The protein below binds the small molecule below.
Small molecule (SMILES): OC[C@H]1O[C@@](CO)(O[C@H]2O[C@H](CO)[C@@H](O)[C@H](O)[C@H]2O)[C@@H](O)[C@@H]1O

Binding-site contacts:
Ligand atom O5 contacts residue TRP317 of chain 1.B at 3.8 Å.
Ligand atom O2 contacts residue GLN226 of chain 1.B at 4.0 Å.
Ligand atom C6 contacts residue TRP317 of chain 1.B at 3.7 Å (hydrophobic).
Ligand atom O1 contacts residue TRP317 of chain 1.B at 4.1 Å.
Ligand atom C6 contacts residue TYR386 of chain 1.B at 3.8 Å (hydrophobic).
Ligand atom O5 contacts residue PRO382 of chain 1.B at 4.4 Å.
Ligand atom C3 contacts residue GLN226 of chain 1.B at 4.1 Å.
Ligand atom C4 contacts residue PRO382 of chain 1.B at 4.1 Å (hydrophobic).
Ligand atom O6 contacts residue TYR386 of chain 1.B at 4.3 Å.
Ligand atom O2 contacts residue TRP317 of chain 1.B at 3.7 Å.
Ligand atom C3 contacts residue LYS151 of chain 1.B at 4.3 Å.
Ligand atom O1 contacts residue PRO228 of chain 1.B at 3.6 Å.
Ligand atom O6 contacts residue GLU384 of chain 1.B at 3.7 Å.
Ligand atom O1 contacts residue GLN226 of chain 1.B at 4.5 Å.
Ligand atom O6 contacts residue TRP317 of chain 1.B at 3.4 Å.
Ligand atom C2 contacts residue PRO382 of chain 1.B at 4.1 Å (hydrophobic).
Ligand atom C4 contacts residue LYS151 of chain 1.B at 3.6 Å.
Ligand atom C1 contacts residue GLN226 of chain 1.B at 3.6 Å.
Ligand atom O6 contacts residue PRO382 of chain 1.B at 3.7 Å.
Ligand atom C1 contacts residue TRP317 of chain 1.B at 3.6 Å (hydrophobic).
Ligand atom C5 contacts residue TRP317 of chain 1.B at 4.0 Å (hydrophobic).
Ligand atom C2 contacts residue GLN226 of chain 1.B at 4.4 Å.
Ligand atom C2 contacts residue TRP317 of chain 1.B at 3.7 Å (hydrophobic).
Ligand atom C1 contacts residue TRP317 of chain 1.B at 3.8 Å (hydrophobic).
Ligand atom C6 contacts residue GLU384 of chain 1.B at 4.3 Å.
Ligand atom O3 contacts residue GLN226 of chain 1.B at 4.3 Å.
Ligand atom C2 contacts residue GLN226 of chain 1.B at 3.9 Å.
Ligand atom O3 contacts residue PRO382 of chain 1.B at 3.7 Å.
Ligand atom O3 contacts residue GLN226 of chain 1.B at 4.3 Å.
Ligand atom O4 contacts residue LYS151 of chain 1.B at 2.7 Å (salt-bridge).
Ligand atom O2 contacts residue GLN226 of chain 1.B at 2.8 Å (h-bond).
Ligand atom O3 contacts residue LYS151 of chain 1.B at 3.3 Å.
Ligand atom O5 contacts residue TRP317 of chain 1.B at 3.2 Å.
Ligand atom O6 contacts residue VAL383 of chain 1.B at 3.4 Å.
Ligand atom C2 contacts residue TRP317 of chain 1.B at 4.2 Å (hydrophobic).
Ligand atom C3 contacts residue PRO382 of chain 1.B at 4.2 Å (hydrophobic).

Sequence of chain 1.B:
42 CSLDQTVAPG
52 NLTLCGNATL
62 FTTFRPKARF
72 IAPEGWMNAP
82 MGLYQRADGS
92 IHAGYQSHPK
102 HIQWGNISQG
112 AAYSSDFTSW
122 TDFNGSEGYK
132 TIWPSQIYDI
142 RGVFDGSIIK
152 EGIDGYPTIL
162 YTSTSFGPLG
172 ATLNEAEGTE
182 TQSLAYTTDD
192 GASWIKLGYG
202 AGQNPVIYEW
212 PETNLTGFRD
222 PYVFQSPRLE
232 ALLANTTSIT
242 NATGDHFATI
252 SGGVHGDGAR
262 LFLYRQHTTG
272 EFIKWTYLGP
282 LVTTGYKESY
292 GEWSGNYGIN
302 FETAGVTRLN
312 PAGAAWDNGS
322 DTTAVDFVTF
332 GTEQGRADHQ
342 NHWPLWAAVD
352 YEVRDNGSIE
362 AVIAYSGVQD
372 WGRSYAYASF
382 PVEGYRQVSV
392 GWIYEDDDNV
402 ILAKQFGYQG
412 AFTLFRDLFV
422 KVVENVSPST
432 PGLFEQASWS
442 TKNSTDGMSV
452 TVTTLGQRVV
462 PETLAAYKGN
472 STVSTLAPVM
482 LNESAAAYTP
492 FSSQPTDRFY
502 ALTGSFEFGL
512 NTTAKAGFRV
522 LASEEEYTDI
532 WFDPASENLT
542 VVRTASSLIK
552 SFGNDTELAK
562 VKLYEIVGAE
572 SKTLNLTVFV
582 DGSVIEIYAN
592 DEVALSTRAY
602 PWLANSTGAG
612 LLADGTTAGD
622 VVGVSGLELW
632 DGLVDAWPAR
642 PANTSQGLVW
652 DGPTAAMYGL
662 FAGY